This protein binds this small molecule.
Small molecule (SMILES): CC(=O)N[C@@H]1[C@@H](O)[C@H](O)[C@@H](CO)O[C@H]1O

Binding-site contacts:
Ligand atom C8 contacts residue ASN158 of chain 1.C at 4.4 Å.
Ligand atom O6 contacts residue THR160 of chain 1.C at 3.5 Å.
Ligand atom C4 contacts residue ASN158 of chain 1.C at 4.2 Å.
Ligand atom C3 contacts residue SER212 of chain 1.E at 3.8 Å.
Ligand atom C4 contacts residue SER212 of chain 1.E at 4.2 Å.
Ligand atom C1 contacts residue ASN158 of chain 1.C at 1.4 Å.
Ligand atom N2 contacts residue ASN158 of chain 1.C at 2.9 Å (h-bond).
Ligand atom C7 contacts residue ASN158 of chain 1.C at 3.3 Å.
Ligand atom C6 contacts residue THR160 of chain 1.C at 3.6 Å.
Ligand atom C5 contacts residue ASN158 of chain 1.C at 3.7 Å.
Ligand atom O5 contacts residue ASN158 of chain 1.C at 2.4 Å (h-bond).
Ligand atom C6 contacts residue VAL237 of chain 1.C at 4.5 Å (hydrophobic).
Ligand atom O5 contacts residue THR160 of chain 1.C at 4.4 Å.
Ligand atom O5 contacts residue SER212 of chain 1.E at 4.5 Å.
Ligand atom C2 contacts residue ASN158 of chain 1.C at 2.4 Å.
Ligand atom C6 contacts residue SER212 of chain 1.E at 4.4 Å.
Ligand atom C3 contacts residue ASN158 of chain 1.C at 3.8 Å.
Ligand atom C2 contacts residue SER212 of chain 1.E at 4.3 Å.
Ligand atom N2 contacts residue SER212 of chain 1.E at 4.2 Å.
Ligand atom C1 contacts residue SER212 of chain 1.E at 4.1 Å.
Ligand atom O7 contacts residue ASN158 of chain 1.C at 3.4 Å (h-bond).
Ligand atom O4 contacts residue SER212 of chain 1.E at 4.3 Å.
Ligand atom O4 contacts residue TRP215 of chain 1.E at 3.6 Å (h-bond).
Ligand atom C5 contacts residue SER212 of chain 1.E at 3.9 Å.

Sequence of chain 1.C:
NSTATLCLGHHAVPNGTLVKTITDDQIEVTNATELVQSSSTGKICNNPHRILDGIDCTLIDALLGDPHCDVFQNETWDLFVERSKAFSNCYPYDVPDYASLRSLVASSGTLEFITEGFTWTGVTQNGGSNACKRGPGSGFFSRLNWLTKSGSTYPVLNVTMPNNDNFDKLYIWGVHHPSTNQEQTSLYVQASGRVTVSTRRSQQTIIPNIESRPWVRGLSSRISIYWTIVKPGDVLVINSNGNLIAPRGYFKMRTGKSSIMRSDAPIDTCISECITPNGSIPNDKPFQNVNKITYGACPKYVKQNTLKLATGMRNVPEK

Sequence of chain 1.E:
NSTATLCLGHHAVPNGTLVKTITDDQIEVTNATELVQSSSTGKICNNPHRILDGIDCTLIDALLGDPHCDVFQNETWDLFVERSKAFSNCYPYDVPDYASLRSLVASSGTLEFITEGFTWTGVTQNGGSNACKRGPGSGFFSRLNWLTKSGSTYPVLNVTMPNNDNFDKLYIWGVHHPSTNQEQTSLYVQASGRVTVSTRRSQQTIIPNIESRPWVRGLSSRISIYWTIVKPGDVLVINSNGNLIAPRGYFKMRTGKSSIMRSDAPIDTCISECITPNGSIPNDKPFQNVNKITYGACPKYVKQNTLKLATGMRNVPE